The protein below binds the small molecule below.
Small molecule (SMILES): C[C@H](N)C(=O)O

Sequence of chain 3.A:
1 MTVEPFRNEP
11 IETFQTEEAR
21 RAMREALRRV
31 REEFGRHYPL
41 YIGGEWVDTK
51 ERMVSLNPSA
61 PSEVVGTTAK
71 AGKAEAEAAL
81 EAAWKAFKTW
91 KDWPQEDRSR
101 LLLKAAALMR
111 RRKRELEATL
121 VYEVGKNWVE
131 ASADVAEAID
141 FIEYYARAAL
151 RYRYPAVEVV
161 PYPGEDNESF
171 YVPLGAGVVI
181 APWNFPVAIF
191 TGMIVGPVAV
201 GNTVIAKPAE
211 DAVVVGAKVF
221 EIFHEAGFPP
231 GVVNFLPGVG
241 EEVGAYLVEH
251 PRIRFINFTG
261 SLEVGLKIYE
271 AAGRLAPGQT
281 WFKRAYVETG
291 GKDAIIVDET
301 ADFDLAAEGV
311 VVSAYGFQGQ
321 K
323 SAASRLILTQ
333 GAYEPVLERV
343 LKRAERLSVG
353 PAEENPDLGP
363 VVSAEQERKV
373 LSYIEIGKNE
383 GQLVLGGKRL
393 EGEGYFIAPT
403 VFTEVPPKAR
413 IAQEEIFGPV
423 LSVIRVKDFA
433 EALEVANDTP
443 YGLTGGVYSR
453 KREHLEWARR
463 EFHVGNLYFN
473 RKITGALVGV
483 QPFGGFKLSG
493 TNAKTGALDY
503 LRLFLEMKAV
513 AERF

Binding-site contacts:
Ligand atom CB contacts residue PHE185 of chain 3.A at 3.6 Å (hydrophobic).
Ligand atom OXT contacts residue LYS321 of chain 3.A at 4.3 Å.
Ligand atom C contacts residue GLY477 of chain 3.A at 3.3 Å.
Ligand atom O contacts residue SER323 of chain 3.A at 3.8 Å.
Ligand atom CB contacts residue PHE485 of chain 3.A at 3.7 Å (hydrophobic).
Ligand atom C contacts residue ALA478 of chain 3.A at 3.8 Å (hydrophobic).
Ligand atom OXT contacts residue ALA478 of chain 3.A at 4.2 Å.
Ligand atom O contacts residue PHE485 of chain 3.A at 3.6 Å.
Ligand atom N contacts residue ALA478 of chain 3.A at 4.3 Å.
Ligand atom N contacts residue GLU137 of chain 3.A at 4.2 Å.
Ligand atom CA contacts residue PHE185 of chain 3.A at 4.0 Å (hydrophobic).
Ligand atom OXT contacts residue GLY477 of chain 3.A at 2.8 Å (h-bond).
Ligand atom O contacts residue THR476 of chain 3.A at 4.0 Å.
Ligand atom OXT contacts residue SER323 of chain 3.A at 2.7 Å (h-bond).
Ligand atom CB contacts residue SER323 of chain 3.A at 3.8 Å.
Ligand atom C contacts residue PHE485 of chain 3.A at 4.3 Å (hydrophobic).
Ligand atom CB contacts residue CSO322 of chain 3.A at 3.2 Å.
Ligand atom CA contacts residue PHE485 of chain 3.A at 4.2 Å (hydrophobic).
Ligand atom O contacts residue ALA478 of chain 3.A at 3.0 Å (h-bond).
Ligand atom OXT contacts residue PHE185 of chain 3.A at 4.2 Å.
Ligand atom CA contacts residue SER323 of chain 3.A at 4.1 Å.
Ligand atom C contacts residue THR476 of chain 3.A at 4.3 Å.
Ligand atom OXT contacts residue THR476 of chain 3.A at 3.7 Å.
Ligand atom O contacts residue GLY477 of chain 3.A at 3.2 Å (h-bond).
Ligand atom N contacts residue PHE485 of chain 3.A at 3.7 Å.
Ligand atom C contacts residue SER323 of chain 3.A at 3.3 Å.